The protein below binds the small molecule below.
Small molecule (SMILES): CC(=O)N[C@@H]1[C@@H](O)[C@H](O)[C@@H](CO)O[C@H]1O

Sequence of chain 1.G:
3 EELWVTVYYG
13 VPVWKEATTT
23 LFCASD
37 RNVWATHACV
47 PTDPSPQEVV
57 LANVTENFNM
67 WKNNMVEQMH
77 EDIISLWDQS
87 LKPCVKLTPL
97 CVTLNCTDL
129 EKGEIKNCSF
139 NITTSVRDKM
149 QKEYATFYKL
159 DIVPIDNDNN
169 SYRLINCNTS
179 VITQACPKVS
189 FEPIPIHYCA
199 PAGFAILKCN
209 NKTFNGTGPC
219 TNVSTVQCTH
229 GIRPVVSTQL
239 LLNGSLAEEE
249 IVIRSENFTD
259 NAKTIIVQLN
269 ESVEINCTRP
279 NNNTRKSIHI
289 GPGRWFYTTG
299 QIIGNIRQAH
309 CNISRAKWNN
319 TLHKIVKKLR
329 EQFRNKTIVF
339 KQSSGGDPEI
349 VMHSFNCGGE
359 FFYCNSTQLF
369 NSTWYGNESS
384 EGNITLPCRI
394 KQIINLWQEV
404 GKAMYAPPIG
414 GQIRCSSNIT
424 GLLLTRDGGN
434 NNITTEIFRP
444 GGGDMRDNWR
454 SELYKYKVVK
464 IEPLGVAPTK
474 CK

Binding-site contacts:
Ligand atom C7 contacts residue GLN366 of chain 1.G at 4.5 Å.
Ligand atom C2 contacts residue NAG2 of chain 1.RA at 4.3 Å.
Ligand atom C8 contacts residue NAG1 of chain 1.RA at 3.6 Å.
Ligand atom C8 contacts residue THR365 of chain 1.G at 3.8 Å.
Ligand atom C4 contacts residue ASN369 of chain 1.G at 4.3 Å.
Ligand atom C3 contacts residue ASN369 of chain 1.G at 3.9 Å.
Ligand atom O3 contacts residue NAG2 of chain 1.RA at 3.5 Å.
Ligand atom C7 contacts residue NAG2 of chain 1.RA at 4.0 Å.
Ligand atom N2 contacts residue ASN369 of chain 1.G at 2.8 Å (h-bond).
Ligand atom C7 contacts residue ASN369 of chain 1.G at 3.6 Å.
Ligand atom C5 contacts residue ASN369 of chain 1.G at 3.8 Å.
Ligand atom O7 contacts residue ASN369 of chain 1.G at 4.0 Å.
Ligand atom N2 contacts residue NAG2 of chain 1.RA at 3.6 Å.
Ligand atom C2 contacts residue ASN369 of chain 1.G at 2.5 Å.
Ligand atom O5 contacts residue ASN369 of chain 1.G at 2.5 Å (h-bond).
Ligand atom C8 contacts residue GLN366 of chain 1.G at 3.9 Å.
Ligand atom C1 contacts residue ASN369 of chain 1.G at 1.5 Å.
Ligand atom C3 contacts residue NAG2 of chain 1.RA at 3.8 Å.
Ligand atom C8 contacts residue NAG2 of chain 1.RA at 4.1 Å.
Ligand atom O7 contacts residue GLN366 of chain 1.G at 4.2 Å.
Ligand atom C7 contacts residue NAG1 of chain 1.RA at 4.4 Å.